Sequence of chain 1.A:
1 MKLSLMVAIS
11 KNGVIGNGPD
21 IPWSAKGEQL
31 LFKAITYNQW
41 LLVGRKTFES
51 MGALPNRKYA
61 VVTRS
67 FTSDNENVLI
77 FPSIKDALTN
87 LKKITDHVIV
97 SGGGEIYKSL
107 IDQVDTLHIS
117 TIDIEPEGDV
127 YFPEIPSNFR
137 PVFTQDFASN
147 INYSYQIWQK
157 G

Binding-site contacts:
Ligand atom N09 contacts residue TYR103 of chain 1.A at 3.5 Å (h-bond).
Ligand atom N09 contacts residue MET6 of chain 1.A at 3.0 Å (h-bond).
Ligand atom N07 contacts residue ALA8 of chain 1.A at 3.7 Å.
Ligand atom C18 contacts residue LEU54 of chain 1.A at 3.5 Å (hydrophobic).
Ligand atom N07 contacts residue VAL7 of chain 1.A at 3.5 Å.
Ligand atom C12 contacts residue NAP1 of chain 1.D at 3.4 Å.
Ligand atom C08 contacts residue NAP1 of chain 1.D at 3.3 Å.
Ligand atom C08 contacts residue PHE32 of chain 1.A at 3.5 Å (hydrophobic).
Ligand atom C26 contacts residue MET51 of chain 1.A at 3.7 Å (hydrophobic).
Ligand atom C11 contacts residue NAP1 of chain 1.D at 3.6 Å.
Ligand atom C13 contacts residue NAP1 of chain 1.D at 3.5 Å.
Ligand atom C05 contacts residue ALA8 of chain 1.A at 3.8 Å (hydrophobic).
Ligand atom N06 contacts residue SER116 of chain 1.A at 3.5 Å (h-bond).
Ligand atom N06 contacts residue MET6 of chain 1.A at 3.8 Å.
Ligand atom C19 contacts residue LEU54 of chain 1.A at 3.5 Å (hydrophobic).
Ligand atom N22 contacts residue LYS33 of chain 1.A at 3.2 Å.
Ligand atom C21 contacts residue LYS33 of chain 1.A at 3.4 Å.
Ligand atom N04 contacts residue GLU28 of chain 1.A at 2.9 Å (salt-bridge).
Ligand atom C05 contacts residue GLU28 of chain 1.A at 3.6 Å.
Ligand atom N06 contacts residue GLU28 of chain 1.A at 2.7 Å (salt-bridge).
Ligand atom C01 contacts residue GLN29 of chain 1.A at 3.6 Å.
Ligand atom C27 contacts residue MET51 of chain 1.A at 3.5 Å (hydrophobic).
Ligand atom C10 contacts residue PHE32 of chain 1.A at 3.7 Å (hydrophobic).
Ligand atom N09 contacts residue PHE32 of chain 1.A at 3.6 Å.
Ligand atom N07 contacts residue MET6 of chain 1.A at 3.4 Å.
Ligand atom C01 contacts residue GLU28 of chain 1.A at 3.7 Å.
Ligand atom C30 contacts residue NAP1 of chain 1.D at 3.7 Å.
Ligand atom C02 contacts residue GLU28 of chain 1.A at 3.6 Å.
Ligand atom C10 contacts residue NAP1 of chain 1.D at 3.5 Å.
Ligand atom C30 contacts residue MET51 of chain 1.A at 3.6 Å (hydrophobic).
Ligand atom C30 contacts residue THR47 of chain 1.A at 3.7 Å.
Ligand atom C12 contacts residue ILE21 of chain 1.A at 3.7 Å (hydrophobic).
Ligand atom CL29 contacts residue NAP1 of chain 1.D at 3.5 Å.
Ligand atom N07 contacts residue PHE32 of chain 1.A at 3.7 Å.
Ligand atom N04 contacts residue ALA8 of chain 1.A at 3.7 Å.
Ligand atom C03 contacts residue GLU28 of chain 1.A at 3.7 Å.
Ligand atom N06 contacts residue VAL7 of chain 1.A at 3.5 Å (h-bond).
Ligand atom N09 contacts residue NAP1 of chain 1.D at 3.5 Å (h-bond).
Ligand atom O23 contacts residue LYS33 of chain 1.A at 3.0 Å.
Ligand atom C28 contacts residue MET51 of chain 1.A at 3.6 Å (hydrophobic).

A protein and the small-molecule ligand that binds it are described below.
Small molecule (SMILES): CCc1nc(N)nc(N)c1C#C[C@H](C)c1cc(-c2ccc(C(N)=O)cc2)ccc1Cl